Sequence of chain 1.B:
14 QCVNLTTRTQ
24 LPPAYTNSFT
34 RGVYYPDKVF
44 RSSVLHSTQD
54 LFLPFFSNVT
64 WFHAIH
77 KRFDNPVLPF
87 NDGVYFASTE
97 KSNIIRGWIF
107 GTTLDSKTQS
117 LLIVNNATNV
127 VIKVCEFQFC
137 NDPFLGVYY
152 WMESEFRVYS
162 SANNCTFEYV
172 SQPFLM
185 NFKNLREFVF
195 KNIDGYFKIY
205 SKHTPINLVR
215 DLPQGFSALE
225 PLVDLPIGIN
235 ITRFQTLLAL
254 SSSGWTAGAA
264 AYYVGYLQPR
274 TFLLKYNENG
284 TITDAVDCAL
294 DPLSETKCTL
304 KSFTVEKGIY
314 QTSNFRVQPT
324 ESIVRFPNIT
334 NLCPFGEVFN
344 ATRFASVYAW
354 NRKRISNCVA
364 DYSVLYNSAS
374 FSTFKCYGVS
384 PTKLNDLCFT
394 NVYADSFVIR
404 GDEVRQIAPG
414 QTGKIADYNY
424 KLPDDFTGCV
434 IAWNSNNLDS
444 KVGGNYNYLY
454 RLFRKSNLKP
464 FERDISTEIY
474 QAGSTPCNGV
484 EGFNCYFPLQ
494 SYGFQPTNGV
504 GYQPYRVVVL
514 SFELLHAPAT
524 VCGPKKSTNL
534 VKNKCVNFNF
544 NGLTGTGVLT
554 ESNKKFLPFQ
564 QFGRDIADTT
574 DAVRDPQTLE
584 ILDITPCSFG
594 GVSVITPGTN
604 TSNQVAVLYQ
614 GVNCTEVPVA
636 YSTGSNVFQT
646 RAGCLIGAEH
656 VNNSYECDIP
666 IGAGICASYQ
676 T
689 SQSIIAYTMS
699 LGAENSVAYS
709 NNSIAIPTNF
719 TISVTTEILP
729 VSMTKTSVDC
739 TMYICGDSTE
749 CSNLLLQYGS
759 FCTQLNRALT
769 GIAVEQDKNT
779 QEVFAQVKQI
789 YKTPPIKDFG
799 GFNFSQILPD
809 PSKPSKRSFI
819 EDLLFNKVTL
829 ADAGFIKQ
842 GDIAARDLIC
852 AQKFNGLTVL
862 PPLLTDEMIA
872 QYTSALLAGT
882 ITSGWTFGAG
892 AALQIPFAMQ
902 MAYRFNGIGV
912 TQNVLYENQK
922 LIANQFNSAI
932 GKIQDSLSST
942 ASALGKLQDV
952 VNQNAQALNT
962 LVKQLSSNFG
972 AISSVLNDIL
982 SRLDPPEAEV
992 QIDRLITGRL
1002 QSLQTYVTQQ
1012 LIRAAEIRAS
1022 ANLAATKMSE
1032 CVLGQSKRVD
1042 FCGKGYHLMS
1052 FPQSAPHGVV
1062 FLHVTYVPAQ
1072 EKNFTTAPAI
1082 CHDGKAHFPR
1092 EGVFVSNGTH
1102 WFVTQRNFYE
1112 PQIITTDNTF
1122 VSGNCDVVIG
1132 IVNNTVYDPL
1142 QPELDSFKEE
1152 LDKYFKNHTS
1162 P

Binding-site contacts:
Ligand atom C5 contacts residue ASN657 of chain 1.B at 3.7 Å.
Ligand atom C3 contacts residue ASN657 of chain 1.B at 3.8 Å.
Ligand atom N2 contacts residue ASN657 of chain 1.B at 2.9 Å (h-bond).
Ligand atom C7 contacts residue ASN657 of chain 1.B at 4.0 Å.
Ligand atom C2 contacts residue ASN657 of chain 1.B at 2.5 Å.
Ligand atom C4 contacts residue ASN657 of chain 1.B at 4.2 Å.
Ligand atom C1 contacts residue ASN657 of chain 1.B at 1.4 Å.
Ligand atom O5 contacts residue ASN657 of chain 1.B at 2.4 Å (h-bond).

A small-molecule ligand and the protein it binds are described below.
Small molecule (SMILES): CC(=O)N[C@@H]1[C@@H](O)[C@H](O)[C@@H](CO)O[C@H]1O